Sequence of chain 1.B:
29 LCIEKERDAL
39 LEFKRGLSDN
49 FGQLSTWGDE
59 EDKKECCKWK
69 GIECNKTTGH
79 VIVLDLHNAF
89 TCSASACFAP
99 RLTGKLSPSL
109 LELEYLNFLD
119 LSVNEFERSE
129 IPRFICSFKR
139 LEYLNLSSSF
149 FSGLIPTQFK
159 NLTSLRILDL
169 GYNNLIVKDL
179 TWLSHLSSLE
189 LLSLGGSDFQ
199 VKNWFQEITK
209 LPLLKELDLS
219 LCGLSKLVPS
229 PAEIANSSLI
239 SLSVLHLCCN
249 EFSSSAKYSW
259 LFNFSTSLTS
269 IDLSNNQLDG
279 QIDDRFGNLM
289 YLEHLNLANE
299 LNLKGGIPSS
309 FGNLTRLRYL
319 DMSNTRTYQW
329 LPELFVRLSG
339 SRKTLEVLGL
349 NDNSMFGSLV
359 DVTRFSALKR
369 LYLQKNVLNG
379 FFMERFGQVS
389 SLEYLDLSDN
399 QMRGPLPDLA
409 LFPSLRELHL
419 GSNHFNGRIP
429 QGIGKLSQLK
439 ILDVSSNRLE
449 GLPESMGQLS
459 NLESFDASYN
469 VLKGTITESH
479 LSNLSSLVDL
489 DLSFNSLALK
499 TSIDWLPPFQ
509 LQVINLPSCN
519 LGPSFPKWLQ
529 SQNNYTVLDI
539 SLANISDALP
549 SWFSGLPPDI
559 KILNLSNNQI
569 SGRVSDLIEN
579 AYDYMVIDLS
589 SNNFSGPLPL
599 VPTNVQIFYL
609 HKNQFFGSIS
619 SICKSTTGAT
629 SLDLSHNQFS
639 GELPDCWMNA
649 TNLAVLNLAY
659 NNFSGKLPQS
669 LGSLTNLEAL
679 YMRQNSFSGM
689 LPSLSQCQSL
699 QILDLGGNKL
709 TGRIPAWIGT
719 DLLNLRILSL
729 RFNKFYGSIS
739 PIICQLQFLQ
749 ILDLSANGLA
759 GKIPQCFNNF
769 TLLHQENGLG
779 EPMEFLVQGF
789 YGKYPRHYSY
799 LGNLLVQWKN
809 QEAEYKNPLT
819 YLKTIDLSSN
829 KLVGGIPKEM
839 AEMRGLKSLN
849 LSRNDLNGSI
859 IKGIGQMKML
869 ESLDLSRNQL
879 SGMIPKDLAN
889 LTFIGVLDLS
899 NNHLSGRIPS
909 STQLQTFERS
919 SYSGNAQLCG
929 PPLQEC

Binding-site contacts:
Ligand atom C2 contacts residue ASN481 of chain 1.B at 2.4 Å.
Ligand atom C4 contacts residue ASN481 of chain 1.B at 4.2 Å.
Ligand atom C3 contacts residue ASN481 of chain 1.B at 3.8 Å.
Ligand atom O5 contacts residue ASN481 of chain 1.B at 2.4 Å (h-bond).
Ligand atom C2 contacts residue GLN456 of chain 1.B at 4.5 Å.
Ligand atom C5 contacts residue ASN481 of chain 1.B at 3.7 Å.
Ligand atom N2 contacts residue GLN456 of chain 1.B at 4.3 Å.
Ligand atom C7 contacts residue ASN481 of chain 1.B at 3.9 Å.
Ligand atom C7 contacts residue GLN456 of chain 1.B at 4.2 Å.
Ligand atom N2 contacts residue ASN481 of chain 1.B at 2.8 Å (h-bond).
Ligand atom O7 contacts residue GLN456 of chain 1.B at 4.2 Å.
Ligand atom C1 contacts residue ASN481 of chain 1.B at 1.4 Å.

A small-molecule ligand and the protein it binds are described below.
Small molecule (SMILES): CC(=O)N[C@H]1[C@H](O[C@H]2[C@H](O)[C@@H](NC(C)=O)CO[C@@H]2CO)O[C@H](CO)[C@@H](O)[C@@H]1O